Binding-site contacts:
Ligand atom O1B contacts residue ARG228 of chain 1.C at 3.1 Å (salt-bridge).
Ligand atom C6U contacts residue ARG228 of chain 1.C at 3.5 Å.
Ligand atom O7 contacts residue TRP127 of chain 1.C at 2.9 Å (h-bond).
Ligand atom C2U contacts residue GLU163 of chain 1.C at 3.5 Å.
Ligand atom O2B contacts residue ARG228 of chain 1.C at 2.8 Å (salt-bridge).
Ligand atom O5 contacts residue ARG128 of chain 1.C at 2.9 Å (salt-bridge).
Ligand atom O1E contacts residue HIS71 of chain 1.C at 3.2 Å.
Ligand atom O3 contacts residue TRS1 of chain 1.J at 3.5 Å (h-bond).
Ligand atom O2E contacts residue ALA107 of chain 1.C at 2.8 Å (h-bond).
Ligand atom O4D contacts residue VAL164 of chain 1.C at 3.4 Å.
Ligand atom O3D contacts residue GLY165 of chain 1.C at 2.9 Å (h-bond).
Ligand atom O6 contacts residue ARG128 of chain 1.C at 3.4 Å (salt-bridge).
Ligand atom O1A contacts residue ARG128 of chain 1.C at 2.8 Å (salt-bridge).
Ligand atom O3D contacts residue VAL168 of chain 1.C at 3.6 Å.
Ligand atom C5U contacts residue ARG228 of chain 1.C at 3.4 Å.
Ligand atom O1B contacts residue TRP127 of chain 1.C at 3.6 Å (h-bond).
Ligand atom O2E contacts residue ALA105 of chain 1.C at 2.8 Å (h-bond).
Ligand atom C1 contacts residue ARG128 of chain 1.C at 3.5 Å.
Ligand atom C4U contacts residue ARG228 of chain 1.C at 3.5 Å.
Ligand atom C5D contacts residue TRP127 of chain 1.C at 3.4 Å (hydrophobic).
Ligand atom O4 contacts residue TRS1 of chain 1.J at 2.7 Å (h-bond).
Ligand atom O2E contacts residue THR104 of chain 1.C at 3.5 Å.
Ligand atom O2U contacts residue GLU163 of chain 1.C at 3.4 Å (salt-bridge).
Ligand atom C4 contacts residue TRS1 of chain 1.J at 3.5 Å.
Ligand atom O1E contacts residue HIS124 of chain 1.C at 2.7 Å (h-bond).
Ligand atom N3U contacts residue GLU163 of chain 1.C at 3.6 Å (salt-bridge).
Ligand atom O3D contacts residue GLU167 of chain 1.C at 2.6 Å (salt-bridge).
Ligand atom O3 contacts residue HIS71 of chain 1.C at 3.1 Å.
Ligand atom O4D contacts residue ARG228 of chain 1.C at 3.3 Å (salt-bridge).
Ligand atom O1A contacts residue TRP127 of chain 1.C at 3.0 Å (h-bond).
Ligand atom O7 contacts residue GLY126 of chain 1.C at 3.2 Å.
Ligand atom C1E contacts residue ALA107 of chain 1.C at 3.4 Å (hydrophobic).
Ligand atom O2U contacts residue LYS189 of chain 1.C at 3.1 Å (salt-bridge).
Ligand atom O4D contacts residue GLU163 of chain 1.C at 3.3 Å (salt-bridge).
Ligand atom C5 contacts residue TYR227 of chain 1.C at 3.6 Å (hydrophobic).
Ligand atom O2E contacts residue ASP106 of chain 1.C at 3.5 Å (salt-bridge).
Ligand atom O1E contacts residue ALA107 of chain 1.C at 3.5 Å.
Ligand atom C3D contacts residue GLU167 of chain 1.C at 3.4 Å.
Ligand atom N3U contacts residue ARG228 of chain 1.C at 3.5 Å (salt-bridge).
Ligand atom O4U contacts residue ARG228 of chain 1.C at 3.5 Å.

The small molecule below binds the protein below.
Small molecule (SMILES): CC(=O)N[C@H]1[C@@H](O[P](=O)(O)O[P](=O)(O)OC[C@H]2O[C@@H](n3ccc(=O)[nH]c3=O)[C@H](O)[C@@H]2O)O[C@H](CO)[C@@H](O)[C@@H]1O[C@H](C)C(=O)O

Sequence of chain 1.C:
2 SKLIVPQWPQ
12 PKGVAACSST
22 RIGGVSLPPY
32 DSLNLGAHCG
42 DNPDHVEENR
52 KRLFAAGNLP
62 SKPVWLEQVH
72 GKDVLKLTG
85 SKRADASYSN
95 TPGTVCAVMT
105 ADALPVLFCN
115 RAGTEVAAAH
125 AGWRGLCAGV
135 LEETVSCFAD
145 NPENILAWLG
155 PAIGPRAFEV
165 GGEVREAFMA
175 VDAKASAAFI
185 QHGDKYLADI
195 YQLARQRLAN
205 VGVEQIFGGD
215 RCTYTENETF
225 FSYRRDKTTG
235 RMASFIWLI